The small molecule below binds the protein below.
Small molecule (SMILES): CC(=O)N[C@@H]1[C@@H](O)[C@H](O)[C@@H](CO)O[C@H]1O

Binding-site contacts:
Ligand atom O6 contacts residue THR162 of chain 1.D at 4.4 Å.
Ligand atom O5 contacts residue ASN160 of chain 1.D at 2.4 Å (h-bond).
Ligand atom C1 contacts residue THR162 of chain 1.D at 3.3 Å.
Ligand atom O5 contacts residue THR162 of chain 1.D at 3.1 Å (h-bond).
Ligand atom N2 contacts residue ASN160 of chain 1.D at 2.9 Å (h-bond).
Ligand atom C5 contacts residue THR162 of chain 1.D at 3.2 Å.
Ligand atom C5 contacts residue ASN160 of chain 1.D at 3.7 Å.
Ligand atom C8 contacts residue THR162 of chain 1.D at 4.5 Å.
Ligand atom C8 contacts residue ASN160 of chain 1.D at 3.4 Å.
Ligand atom O7 contacts residue ASN160 of chain 1.D at 4.4 Å.
Ligand atom C2 contacts residue ASN160 of chain 1.D at 2.5 Å.
Ligand atom C4 contacts residue ASN160 of chain 1.D at 4.3 Å.
Ligand atom C7 contacts residue ASN160 of chain 1.D at 3.6 Å.
Ligand atom C6 contacts residue THR162 of chain 1.D at 3.8 Å.
Ligand atom C3 contacts residue ASN160 of chain 1.D at 3.8 Å.
Ligand atom O5 contacts residue ASN163 of chain 1.D at 4.1 Å.
Ligand atom C1 contacts residue ASN160 of chain 1.D at 1.4 Å.

Sequence of chain 1.D:
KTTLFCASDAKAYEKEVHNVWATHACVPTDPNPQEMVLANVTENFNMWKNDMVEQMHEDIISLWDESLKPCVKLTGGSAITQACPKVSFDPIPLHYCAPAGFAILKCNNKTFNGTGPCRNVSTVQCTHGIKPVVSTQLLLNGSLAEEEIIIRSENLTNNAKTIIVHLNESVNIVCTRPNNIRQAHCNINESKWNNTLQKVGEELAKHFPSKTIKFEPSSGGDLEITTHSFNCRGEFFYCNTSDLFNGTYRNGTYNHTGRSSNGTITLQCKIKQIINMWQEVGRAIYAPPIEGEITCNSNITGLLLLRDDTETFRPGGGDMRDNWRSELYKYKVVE